Sequence of chain 47.A:
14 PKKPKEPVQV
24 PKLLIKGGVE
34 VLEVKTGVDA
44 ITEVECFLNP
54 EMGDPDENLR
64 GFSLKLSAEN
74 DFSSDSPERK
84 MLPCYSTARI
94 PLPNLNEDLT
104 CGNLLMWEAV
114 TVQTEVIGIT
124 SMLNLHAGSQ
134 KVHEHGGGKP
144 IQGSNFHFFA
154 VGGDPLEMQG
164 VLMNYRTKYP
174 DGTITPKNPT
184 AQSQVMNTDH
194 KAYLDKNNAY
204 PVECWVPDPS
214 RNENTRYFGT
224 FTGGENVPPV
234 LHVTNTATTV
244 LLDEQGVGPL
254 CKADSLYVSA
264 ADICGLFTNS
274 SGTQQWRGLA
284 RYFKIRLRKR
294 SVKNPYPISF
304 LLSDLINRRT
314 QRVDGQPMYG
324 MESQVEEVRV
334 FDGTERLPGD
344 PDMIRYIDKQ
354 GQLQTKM

Sequence of chain 47.B:
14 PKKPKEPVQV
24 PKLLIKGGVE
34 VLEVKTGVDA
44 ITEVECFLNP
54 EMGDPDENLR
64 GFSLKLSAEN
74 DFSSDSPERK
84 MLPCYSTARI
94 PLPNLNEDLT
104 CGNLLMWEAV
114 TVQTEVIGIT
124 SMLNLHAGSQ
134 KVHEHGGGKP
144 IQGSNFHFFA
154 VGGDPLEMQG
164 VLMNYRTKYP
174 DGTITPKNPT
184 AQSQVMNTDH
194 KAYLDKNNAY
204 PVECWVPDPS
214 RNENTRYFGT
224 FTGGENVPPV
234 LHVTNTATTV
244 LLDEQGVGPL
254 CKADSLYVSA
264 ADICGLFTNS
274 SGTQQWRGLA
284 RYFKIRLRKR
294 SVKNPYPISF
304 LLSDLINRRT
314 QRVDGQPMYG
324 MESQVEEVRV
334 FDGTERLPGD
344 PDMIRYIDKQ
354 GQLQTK

Binding-site contacts:
Ligand atom C11 contacts residue PHE270 of chain 47.B at 3.8 Å (hydrophobic).
Ligand atom C4 contacts residue ASN272 of chain 47.B at 4.1 Å.
Ligand atom C7 contacts residue GLN278 of chain 47.B at 3.8 Å.
Ligand atom O9 contacts residue LEU67 of chain 47.B at 3.3 Å.
Ligand atom C1 contacts residue ASN272 of chain 47.B at 3.8 Å.
Ligand atom C11 contacts residue HIS138 of chain 47.A at 3.5 Å.
Ligand atom O9 contacts residue GLN278 of chain 47.B at 4.0 Å.
Ligand atom C10 contacts residue GLN278 of chain 47.B at 4.0 Å.
Ligand atom O10 contacts residue LEU62 of chain 47.B at 4.0 Å.
Ligand atom C11 contacts residue SER274 of chain 47.B at 4.0 Å.
Ligand atom O8 contacts residue GLN278 of chain 47.B at 3.5 Å (h-bond).
Ligand atom C9 contacts residue LEU67 of chain 47.B at 4.1 Å (hydrophobic).
Ligand atom O7 contacts residue LEU62 of chain 47.B at 3.8 Å.
Ligand atom O8 contacts residue ASN272 of chain 47.B at 3.5 Å (h-bond).
Ligand atom O1A contacts residue SER274 of chain 47.B at 2.6 Å (h-bond).
Ligand atom C11 contacts residue LEU62 of chain 47.B at 4.1 Å (hydrophobic).
Ligand atom N5 contacts residue ASN272 of chain 47.B at 3.2 Å (h-bond).
Ligand atom C1 contacts residue SER274 of chain 47.B at 3.7 Å.
Ligand atom C11 contacts residue PHE65 of chain 47.B at 3.8 Å (hydrophobic).
Ligand atom C11 contacts residue ASN272 of chain 47.B at 3.6 Å.
Ligand atom O1B contacts residue SER274 of chain 47.B at 4.1 Å.
Ligand atom C5 contacts residue ASN272 of chain 47.B at 4.1 Å.
Ligand atom O8 contacts residue LYS68 of chain 47.B at 3.4 Å.
Ligand atom C11 contacts residue THR276 of chain 47.B at 3.3 Å.
Ligand atom O9 contacts residue LYS68 of chain 47.B at 2.9 Å (salt-bridge).
Ligand atom C11 contacts residue GLN278 of chain 47.B at 3.5 Å.
Ligand atom C9 contacts residue GLN278 of chain 47.B at 3.2 Å.
Ligand atom O1B contacts residue ASN272 of chain 47.B at 3.4 Å (h-bond).
Ligand atom O1A contacts residue LYS68 of chain 47.B at 2.9 Å.
Ligand atom C10 contacts residue ASN272 of chain 47.B at 4.0 Å.
Ligand atom O1B contacts residue THR276 of chain 47.B at 3.7 Å.
Ligand atom C8 contacts residue GLN278 of chain 47.B at 3.6 Å.
Ligand atom C6 contacts residue ASN272 of chain 47.B at 3.6 Å.
Ligand atom C1 contacts residue LYS68 of chain 47.B at 3.6 Å.
Ligand atom C11 contacts residue PHE75 of chain 47.C at 2.3 Å (hydrophobic).
Ligand atom N5 contacts residue GLN278 of chain 47.B at 3.9 Å.
Ligand atom C10 contacts residue PHE75 of chain 47.C at 3.1 Å (hydrophobic).
Ligand atom O10 contacts residue PHE75 of chain 47.C at 3.0 Å.
Ligand atom O1B contacts residue LYS68 of chain 47.B at 3.9 Å.
Ligand atom C9 contacts residue LYS68 of chain 47.B at 3.8 Å.

Sequence of chain 47.C:
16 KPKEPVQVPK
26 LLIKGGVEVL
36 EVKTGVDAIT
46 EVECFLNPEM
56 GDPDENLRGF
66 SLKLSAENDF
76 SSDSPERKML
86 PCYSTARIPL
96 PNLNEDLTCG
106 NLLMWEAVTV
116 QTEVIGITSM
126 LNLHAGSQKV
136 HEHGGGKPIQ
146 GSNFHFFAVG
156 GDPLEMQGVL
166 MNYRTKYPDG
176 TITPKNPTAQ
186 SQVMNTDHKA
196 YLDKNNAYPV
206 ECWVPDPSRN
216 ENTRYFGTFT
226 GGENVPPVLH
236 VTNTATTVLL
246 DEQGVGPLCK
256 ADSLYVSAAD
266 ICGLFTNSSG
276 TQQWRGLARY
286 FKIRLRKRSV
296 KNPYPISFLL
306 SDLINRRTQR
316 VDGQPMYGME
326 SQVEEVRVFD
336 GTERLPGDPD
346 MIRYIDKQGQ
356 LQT

The small molecule below binds the protein below.
Small molecule (SMILES): CC(=O)N[C@H]1[C@H]([C@H](O)[C@H](O)CO)O[C@@](O[C@H](CO)[C@@H](O)[C@@H]2O[C@@H](C(=O)O)C[C@H](O)[C@H]2NC(C)=O)(C(=O)O)C[C@@H]1O